Binding-site contacts:
Ligand atom C5 contacts residue SER803 of chain 1.C at 4.4 Å.
Ligand atom C8 contacts residue GLN804 of chain 1.C at 4.3 Å.
Ligand atom C4 contacts residue ASN801 of chain 1.C at 4.2 Å.
Ligand atom O5 contacts residue ASN801 of chain 1.C at 2.3 Å (h-bond).
Ligand atom C3 contacts residue ASN801 of chain 1.C at 3.8 Å.
Ligand atom C6 contacts residue GLN804 of chain 1.C at 3.8 Å.
Ligand atom C2 contacts residue ASN801 of chain 1.C at 2.5 Å.
Ligand atom O5 contacts residue SER803 of chain 1.C at 4.3 Å.
Ligand atom C8 contacts residue ASN801 of chain 1.C at 3.5 Å.
Ligand atom C1 contacts residue ASN801 of chain 1.C at 1.4 Å.
Ligand atom O7 contacts residue ASN801 of chain 1.C at 4.2 Å.
Ligand atom N2 contacts residue ASN801 of chain 1.C at 2.4 Å (h-bond).
Ligand atom C1 contacts residue SER803 of chain 1.C at 3.8 Å.
Ligand atom C7 contacts residue ASN801 of chain 1.C at 3.2 Å.
Ligand atom C5 contacts residue ASN801 of chain 1.C at 3.6 Å.

Sequence of chain 1.C:
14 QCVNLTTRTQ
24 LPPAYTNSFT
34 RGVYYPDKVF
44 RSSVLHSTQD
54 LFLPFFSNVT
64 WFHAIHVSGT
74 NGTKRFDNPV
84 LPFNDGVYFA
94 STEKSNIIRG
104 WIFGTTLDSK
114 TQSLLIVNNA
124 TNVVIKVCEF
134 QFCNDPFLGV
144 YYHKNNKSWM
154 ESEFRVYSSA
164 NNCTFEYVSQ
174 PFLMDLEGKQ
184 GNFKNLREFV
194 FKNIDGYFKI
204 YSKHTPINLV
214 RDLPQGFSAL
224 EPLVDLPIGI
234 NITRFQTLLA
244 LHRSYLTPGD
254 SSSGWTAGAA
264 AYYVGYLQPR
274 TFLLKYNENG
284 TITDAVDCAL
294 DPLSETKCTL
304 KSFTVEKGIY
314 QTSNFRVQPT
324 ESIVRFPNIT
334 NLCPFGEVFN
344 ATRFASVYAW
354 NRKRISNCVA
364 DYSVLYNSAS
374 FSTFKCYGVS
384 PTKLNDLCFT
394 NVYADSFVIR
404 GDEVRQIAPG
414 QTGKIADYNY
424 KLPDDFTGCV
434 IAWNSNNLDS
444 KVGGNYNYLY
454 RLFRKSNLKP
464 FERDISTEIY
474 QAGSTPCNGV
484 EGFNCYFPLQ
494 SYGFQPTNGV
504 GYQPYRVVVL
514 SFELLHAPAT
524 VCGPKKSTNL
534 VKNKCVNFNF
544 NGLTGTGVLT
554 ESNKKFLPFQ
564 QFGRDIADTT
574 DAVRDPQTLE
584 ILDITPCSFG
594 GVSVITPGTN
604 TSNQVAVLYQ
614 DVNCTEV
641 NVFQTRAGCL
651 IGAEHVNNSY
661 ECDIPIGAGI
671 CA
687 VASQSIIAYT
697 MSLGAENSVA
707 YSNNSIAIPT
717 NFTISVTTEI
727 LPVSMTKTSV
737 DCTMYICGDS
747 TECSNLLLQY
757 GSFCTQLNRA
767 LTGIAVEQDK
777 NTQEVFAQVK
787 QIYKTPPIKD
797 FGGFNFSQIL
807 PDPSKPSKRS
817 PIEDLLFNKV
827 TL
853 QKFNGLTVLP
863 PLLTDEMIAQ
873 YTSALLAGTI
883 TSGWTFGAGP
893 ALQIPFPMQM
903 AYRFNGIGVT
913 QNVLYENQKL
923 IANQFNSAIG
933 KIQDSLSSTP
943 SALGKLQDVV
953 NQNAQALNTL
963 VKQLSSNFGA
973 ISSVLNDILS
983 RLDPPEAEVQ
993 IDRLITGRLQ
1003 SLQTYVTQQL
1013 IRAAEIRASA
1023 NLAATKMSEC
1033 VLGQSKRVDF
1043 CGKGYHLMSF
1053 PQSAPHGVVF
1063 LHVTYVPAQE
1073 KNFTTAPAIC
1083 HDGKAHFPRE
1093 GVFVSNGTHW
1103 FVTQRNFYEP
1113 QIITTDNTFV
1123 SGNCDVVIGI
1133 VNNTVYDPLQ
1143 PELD

The protein below binds the small molecule below.
Small molecule (SMILES): CC(=O)N[C@H]1[C@H](O[C@H]2[C@H](O)[C@@H](NC(C)=O)CO[C@@H]2CO)O[C@H](CO)[C@@H](O)[C@@H]1O